Binding-site contacts:
Ligand atom O1A contacts residue SER401 of chain 1.L at 3.2 Å (h-bond).
Ligand atom C1 contacts residue SER401 of chain 1.L at 2.6 Å.
Ligand atom C5 contacts residue P8E1 of chain 1.GH at 4.2 Å.
Ligand atom C8 contacts residue SER401 of chain 1.L at 4.0 Å.
Ligand atom C3 contacts residue SER401 of chain 1.L at 2.6 Å.
Ligand atom O8 contacts residue SER401 of chain 1.L at 3.7 Å.
Ligand atom C9 contacts residue VAL419 of chain 1.L at 3.6 Å (hydrophobic).
Ligand atom C4 contacts residue SER401 of chain 1.L at 3.7 Å.
Ligand atom C6 contacts residue SER401 of chain 1.L at 2.8 Å.
Ligand atom C7 contacts residue SER401 of chain 1.L at 3.8 Å.
Ligand atom C5 contacts residue SER401 of chain 1.L at 3.7 Å.
Ligand atom C2 contacts residue SER399 of chain 1.L at 4.3 Å.
Ligand atom O8 contacts residue VAL419 of chain 1.L at 4.1 Å.
Ligand atom O6 contacts residue SER401 of chain 1.L at 1.6 Å (h-bond).
Ligand atom O1B contacts residue SER399 of chain 1.L at 3.2 Å (h-bond).
Ligand atom C6 contacts residue P8E1 of chain 1.GH at 4.2 Å.
Ligand atom C9 contacts residue SER401 of chain 1.L at 3.9 Å.
Ligand atom C8 contacts residue VAL419 of chain 1.L at 4.4 Å (hydrophobic).
Ligand atom C1 contacts residue SER399 of chain 1.L at 3.9 Å.
Ligand atom C2 contacts residue ALA402 of chain 1.L at 4.3 Å (hydrophobic).
Ligand atom C4 contacts residue P8E1 of chain 1.GH at 3.5 Å.
Ligand atom O1B contacts residue SER401 of chain 1.L at 3.2 Å.
Ligand atom C3 contacts residue P8E1 of chain 1.GH at 3.3 Å.
Ligand atom C2 contacts residue SER401 of chain 1.L at 1.4 Å.
Ligand atom N5 contacts residue SER401 of chain 1.L at 4.3 Å.

Sequence of chain 1.L:
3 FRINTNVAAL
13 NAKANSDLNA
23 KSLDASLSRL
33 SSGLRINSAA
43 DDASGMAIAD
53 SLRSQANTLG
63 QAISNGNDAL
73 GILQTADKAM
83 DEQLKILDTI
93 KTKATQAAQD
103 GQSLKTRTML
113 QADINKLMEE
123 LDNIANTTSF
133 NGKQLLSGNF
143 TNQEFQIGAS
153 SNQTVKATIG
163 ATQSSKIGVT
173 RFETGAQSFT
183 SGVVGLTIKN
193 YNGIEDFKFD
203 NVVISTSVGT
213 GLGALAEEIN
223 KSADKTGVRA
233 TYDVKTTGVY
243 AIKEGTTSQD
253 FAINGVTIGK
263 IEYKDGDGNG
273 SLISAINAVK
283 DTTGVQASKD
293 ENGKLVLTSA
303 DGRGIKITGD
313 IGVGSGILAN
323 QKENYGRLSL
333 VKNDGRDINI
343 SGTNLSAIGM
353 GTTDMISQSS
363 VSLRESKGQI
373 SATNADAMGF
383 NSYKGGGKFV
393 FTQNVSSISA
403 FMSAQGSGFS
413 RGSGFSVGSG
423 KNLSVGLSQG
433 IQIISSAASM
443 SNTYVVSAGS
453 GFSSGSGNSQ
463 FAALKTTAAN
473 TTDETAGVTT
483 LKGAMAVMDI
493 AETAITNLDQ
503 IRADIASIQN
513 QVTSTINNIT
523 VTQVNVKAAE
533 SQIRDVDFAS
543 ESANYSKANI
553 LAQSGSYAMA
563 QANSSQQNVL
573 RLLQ

This small molecule binds to this protein.
Small molecule (SMILES): C[C@H](O)[C@H](N)[C@@H]1O[C@](O)(C(=O)O)C[C@H](O)[C@@H]1N